Sequence of chain 3.B:
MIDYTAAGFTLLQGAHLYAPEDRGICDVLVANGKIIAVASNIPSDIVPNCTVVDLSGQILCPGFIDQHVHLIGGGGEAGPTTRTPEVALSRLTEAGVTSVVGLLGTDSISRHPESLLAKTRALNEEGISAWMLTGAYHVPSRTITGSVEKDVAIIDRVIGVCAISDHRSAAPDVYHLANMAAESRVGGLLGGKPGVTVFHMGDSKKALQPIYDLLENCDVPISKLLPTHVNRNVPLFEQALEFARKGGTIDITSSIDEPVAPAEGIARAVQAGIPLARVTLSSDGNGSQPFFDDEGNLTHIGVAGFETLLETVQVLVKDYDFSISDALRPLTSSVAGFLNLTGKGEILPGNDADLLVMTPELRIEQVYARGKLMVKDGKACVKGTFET

The protein below binds the small molecule below.
Small molecule (SMILES): N[C@@H](CC(=O)O)C(=O)O

Binding-site contacts:
Ligand atom CG contacts residue HIS201 of chain 3.B at 4.1 Å.
Ligand atom O contacts residue GLU77 of chain 3.B at 3.8 Å.
Ligand atom CB contacts residue ZN1 of chain 3.F at 4.0 Å.
Ligand atom OD1 contacts residue HIS201 of chain 3.B at 3.0 Å (h-bond).
Ligand atom OD2 contacts residue ZN1 of chain 3.F at 2.9 Å.
Ligand atom OD2 contacts residue ASP285 of chain 3.B at 3.1 Å (salt-bridge).
Ligand atom CB contacts residue THR106 of chain 3.B at 3.8 Å.
Ligand atom OD1 contacts residue ZN1 of chain 3.F at 3.4 Å.
Ligand atom CG contacts residue ZN1 of chain 3.F at 3.2 Å.
Ligand atom N contacts residue PRO291 of chain 3.B at 3.9 Å.
Ligand atom OD1 contacts residue TYR137 of chain 3.B at 2.4 Å (h-bond).
Ligand atom OD2 contacts residue HIS70 of chain 3.B at 4.1 Å.
Ligand atom C contacts residue GLU77 of chain 3.B at 4.0 Å.
Ligand atom O contacts residue THR106 of chain 3.B at 3.1 Å (h-bond).
Ligand atom OD1 contacts residue ZN1 of chain 3.G at 2.0 Å.
Ligand atom O contacts residue HIS70 of chain 3.B at 4.1 Å.
Ligand atom N contacts residue SER289 of chain 3.B at 3.1 Å (h-bond).
Ligand atom OXT contacts residue SER289 of chain 3.B at 3.3 Å (h-bond).
Ligand atom CB contacts residue GLU77 of chain 3.B at 4.1 Å.
Ligand atom CG contacts residue ZN1 of chain 3.G at 3.0 Å.
Ligand atom OD1 contacts residue HIS230 of chain 3.B at 3.7 Å.
Ligand atom CA contacts residue SER289 of chain 3.B at 3.9 Å.
Ligand atom CB contacts residue TYR137 of chain 3.B at 3.2 Å (hydrophobic).
Ligand atom OXT contacts residue GLY288 of chain 3.B at 3.5 Å.
Ligand atom C contacts residue SER289 of chain 3.B at 4.0 Å.
Ligand atom CG contacts residue KCX162 of chain 3.B at 3.2 Å.
Ligand atom OD2 contacts residue KCX162 of chain 3.B at 3.8 Å.
Ligand atom OXT contacts residue GLY74 of chain 3.B at 3.6 Å.
Ligand atom N contacts residue GLU77 of chain 3.B at 3.1 Å (salt-bridge).
Ligand atom CB contacts residue KCX162 of chain 3.B at 3.7 Å.
Ligand atom C contacts residue GLY75 of chain 3.B at 3.5 Å.
Ligand atom CA contacts residue GLU77 of chain 3.B at 3.9 Å.
Ligand atom O contacts residue GLY105 of chain 3.B at 3.5 Å.
Ligand atom O contacts residue GLY75 of chain 3.B at 3.8 Å.
Ligand atom CG contacts residue TYR137 of chain 3.B at 3.0 Å (hydrophobic).
Ligand atom C contacts residue HIS70 of chain 3.B at 3.9 Å.
Ligand atom OD2 contacts residue ZN1 of chain 3.G at 3.6 Å.
Ligand atom OD1 contacts residue KCX162 of chain 3.B at 3.0 Å (h-bond).
Ligand atom OXT contacts residue GLY75 of chain 3.B at 2.7 Å (h-bond).
Ligand atom OXT contacts residue HIS70 of chain 3.B at 4.0 Å.